A protein and the small-molecule ligand that binds it are described below.
Small molecule (SMILES): CC(=O)N[C@@H]1[C@@H](O)[C@H](O)[C@@H](CO)O[C@H]1O

Sequence of chain 1.A:
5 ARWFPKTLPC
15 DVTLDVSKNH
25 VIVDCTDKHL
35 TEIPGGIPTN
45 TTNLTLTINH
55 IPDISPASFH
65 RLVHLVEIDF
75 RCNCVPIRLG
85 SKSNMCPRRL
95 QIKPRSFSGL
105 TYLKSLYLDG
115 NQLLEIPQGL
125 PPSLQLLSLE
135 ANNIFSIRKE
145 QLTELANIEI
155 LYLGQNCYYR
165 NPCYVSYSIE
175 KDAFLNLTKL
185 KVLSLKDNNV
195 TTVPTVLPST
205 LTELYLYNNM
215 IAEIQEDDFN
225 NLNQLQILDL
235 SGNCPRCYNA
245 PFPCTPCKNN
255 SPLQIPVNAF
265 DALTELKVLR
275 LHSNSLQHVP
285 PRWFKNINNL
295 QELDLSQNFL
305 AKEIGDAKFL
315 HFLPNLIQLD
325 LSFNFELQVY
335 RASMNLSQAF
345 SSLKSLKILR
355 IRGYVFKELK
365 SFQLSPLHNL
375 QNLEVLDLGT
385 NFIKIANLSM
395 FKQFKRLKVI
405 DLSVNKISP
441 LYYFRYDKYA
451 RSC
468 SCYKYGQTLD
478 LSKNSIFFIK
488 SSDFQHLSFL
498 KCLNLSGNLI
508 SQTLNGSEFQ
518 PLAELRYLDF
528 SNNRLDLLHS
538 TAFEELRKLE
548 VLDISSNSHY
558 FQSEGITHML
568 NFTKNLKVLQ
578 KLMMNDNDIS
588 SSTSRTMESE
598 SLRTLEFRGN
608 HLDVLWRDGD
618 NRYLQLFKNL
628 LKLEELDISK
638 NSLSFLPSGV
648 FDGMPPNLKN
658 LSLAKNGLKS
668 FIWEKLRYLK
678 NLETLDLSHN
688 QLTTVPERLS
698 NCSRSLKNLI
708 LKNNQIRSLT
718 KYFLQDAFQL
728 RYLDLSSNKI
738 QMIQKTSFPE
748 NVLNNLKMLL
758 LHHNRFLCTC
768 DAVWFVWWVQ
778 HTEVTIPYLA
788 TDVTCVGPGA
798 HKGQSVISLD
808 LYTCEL

Binding-site contacts:
Ligand atom O6 contacts residue MET566 of chain 1.A at 4.3 Å.
Ligand atom N2 contacts residue SER537 of chain 1.A at 3.3 Å (h-bond).
Ligand atom O5 contacts residue MET566 of chain 1.A at 4.2 Å.
Ligand atom C1 contacts residue MET566 of chain 1.A at 4.2 Å (hydrophobic).
Ligand atom O7 contacts residue LYS571 of chain 1.A at 4.1 Å.
Ligand atom C1 contacts residue SER591 of chain 1.A at 4.3 Å.
Ligand atom C8 contacts residue SER537 of chain 1.A at 3.8 Å.
Ligand atom C4 contacts residue ASN568 of chain 1.A at 4.2 Å.
Ligand atom C3 contacts residue ASN568 of chain 1.A at 3.8 Å.
Ligand atom O5 contacts residue ASN568 of chain 1.A at 2.3 Å (h-bond).
Ligand atom C2 contacts residue ASN568 of chain 1.A at 2.5 Å.
Ligand atom C1 contacts residue SER537 of chain 1.A at 4.4 Å.
Ligand atom C7 contacts residue SER537 of chain 1.A at 4.1 Å.
Ligand atom C5 contacts residue ASN568 of chain 1.A at 3.6 Å.
Ligand atom N2 contacts residue ASN568 of chain 1.A at 2.9 Å (h-bond).
Ligand atom C2 contacts residue SER537 of chain 1.A at 4.2 Å.
Ligand atom O5 contacts residue SER591 of chain 1.A at 4.1 Å.
Ligand atom C3 contacts residue SER537 of chain 1.A at 4.2 Å.
Ligand atom O7 contacts residue ASN568 of chain 1.A at 3.6 Å.
Ligand atom C8 contacts residue LYS571 of chain 1.A at 4.1 Å.
Ligand atom O6 contacts residue THR590 of chain 1.A at 4.0 Å.
Ligand atom C5 contacts residue MET566 of chain 1.A at 4.2 Å (hydrophobic).
Ligand atom O6 contacts residue SER591 of chain 1.A at 4.3 Å.
Ligand atom C7 contacts residue ASN568 of chain 1.A at 3.5 Å.
Ligand atom C8 contacts residue ASN572 of chain 1.A at 3.9 Å.
Ligand atom C1 contacts residue ASN568 of chain 1.A at 1.4 Å.
Ligand atom C8 contacts residue ASN568 of chain 1.A at 3.5 Å.